Sequence of chain 4.A:
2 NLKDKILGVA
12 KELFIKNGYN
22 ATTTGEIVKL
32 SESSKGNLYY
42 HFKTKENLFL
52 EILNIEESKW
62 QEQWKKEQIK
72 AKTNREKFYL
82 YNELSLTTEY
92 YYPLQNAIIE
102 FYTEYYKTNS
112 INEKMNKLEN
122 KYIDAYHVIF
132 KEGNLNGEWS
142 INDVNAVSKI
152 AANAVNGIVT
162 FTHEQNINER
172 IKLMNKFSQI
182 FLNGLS

Binding-site contacts:
Ligand atom NB contacts residue ILE99 of chain 4.C at 3.8 Å.
Ligand atom NA contacts residue ILE100 of chain 4.C at 3.2 Å.
Ligand atom C1 contacts residue ASN157 of chain 4.C at 3.1 Å.
Ligand atom NB' contacts residue PHE162 of chain 4.A at 4.1 Å.
Ligand atom C7' contacts residue GLU120 of chain 4.C at 3.8 Å.
Ligand atom C6' contacts residue ASN154 of chain 4.C at 3.7 Å.
Ligand atom NB contacts residue ILE100 of chain 4.C at 3.1 Å.
Ligand atom NA' contacts residue GLU165 of chain 4.A at 3.8 Å.
Ligand atom C5' contacts residue PHE162 of chain 4.A at 3.6 Å (hydrophobic).
Ligand atom C2' contacts residue GLU120 of chain 4.C at 3.9 Å.
Ligand atom C2 contacts residue ASN157 of chain 4.C at 3.7 Å.
Ligand atom C3 contacts residue TYR103 of chain 4.C at 3.4 Å (hydrophobic).
Ligand atom C2 contacts residue PHE162 of chain 4.A at 3.4 Å (hydrophobic).
Ligand atom C4' contacts residue GLU120 of chain 4.C at 3.5 Å.
Ligand atom C6 contacts residue ASN157 of chain 4.C at 3.4 Å.
Ligand atom C3 contacts residue PHE162 of chain 4.A at 3.5 Å (hydrophobic).
Ligand atom C3' contacts residue ILE124 of chain 4.C at 3.5 Å (hydrophobic).
Ligand atom NA' contacts residue GLU120 of chain 4.C at 2.9 Å (salt-bridge).
Ligand atom NB' contacts residue ASN154 of chain 4.C at 2.8 Å (h-bond).
Ligand atom C7' contacts residue PHE162 of chain 4.A at 3.6 Å (hydrophobic).
Ligand atom C6' contacts residue PHE162 of chain 4.A at 4.0 Å (hydrophobic).
Ligand atom C3' contacts residue GLU120 of chain 4.C at 3.6 Å.
Ligand atom C5 contacts residue GLN96 of chain 4.C at 3.9 Å.
Ligand atom C4' contacts residue PHE162 of chain 4.A at 4.0 Å (hydrophobic).
Ligand atom C5' contacts residue ASN154 of chain 4.C at 3.3 Å.
Ligand atom NB contacts residue TYR103 of chain 4.C at 3.6 Å.
Ligand atom C7' contacts residue ILE124 of chain 4.C at 3.8 Å (hydrophobic).
Ligand atom N1 contacts residue ASN157 of chain 4.C at 3.0 Å (h-bond).
Ligand atom C7' contacts residue ASN154 of chain 4.C at 3.5 Å.
Ligand atom NA' contacts residue PHE162 of chain 4.A at 3.5 Å (h-bond).
Ligand atom C7 contacts residue ILE100 of chain 4.C at 3.6 Å (hydrophobic).
Ligand atom N1' contacts residue ASN157 of chain 4.C at 3.7 Å.
Ligand atom NB' contacts residue ILE124 of chain 4.C at 3.1 Å.
Ligand atom C3' contacts residue ASN154 of chain 4.C at 3.7 Å.
Ligand atom C4' contacts residue ASN154 of chain 4.C at 3.3 Å.
Ligand atom NA' contacts residue GLN166 of chain 4.A at 3.8 Å.
Ligand atom N contacts residue ASN157 of chain 4.C at 3.1 Å (h-bond).
Ligand atom C6' contacts residue GLU120 of chain 4.C at 3.4 Å.
Ligand atom C5' contacts residue GLU120 of chain 4.C at 3.2 Å.
Ligand atom C2 contacts residue TYR103 of chain 4.C at 3.4 Å (hydrophobic).

This small molecule binds to this protein.
Small molecule (SMILES): N=C(N)c1ccc(/N=N/Nc2ccc(C(=N)N)cc2)cc1

Sequence of chain 4.C:
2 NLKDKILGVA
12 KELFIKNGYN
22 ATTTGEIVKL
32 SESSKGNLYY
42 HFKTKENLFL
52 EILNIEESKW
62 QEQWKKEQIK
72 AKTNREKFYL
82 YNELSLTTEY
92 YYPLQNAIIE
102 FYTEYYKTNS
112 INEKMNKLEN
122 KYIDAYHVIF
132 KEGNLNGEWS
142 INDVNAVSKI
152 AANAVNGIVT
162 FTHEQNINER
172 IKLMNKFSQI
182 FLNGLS